Sequence of chain 2.A:
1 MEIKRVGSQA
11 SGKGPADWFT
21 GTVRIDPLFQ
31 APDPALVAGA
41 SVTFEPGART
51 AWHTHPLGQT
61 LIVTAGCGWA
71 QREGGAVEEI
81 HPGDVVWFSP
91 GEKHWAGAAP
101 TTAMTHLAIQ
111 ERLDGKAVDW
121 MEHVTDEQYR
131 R

Binding-site contacts:
Ligand atom O7 contacts residue LEU61 of chain 2.A at 4.2 Å.
Ligand atom C6 contacts residue GLN59 of chain 2.A at 3.8 Å.
Ligand atom C6 contacts residue VAL42 of chain 2.A at 4.2 Å (hydrophobic).
Ligand atom C6 contacts residue ALA108 of chain 2.A at 3.8 Å (hydrophobic).
Ligand atom O4 contacts residue HIS53 of chain 2.A at 3.0 Å (h-bond).
Ligand atom C8 contacts residue ALA108 of chain 2.A at 4.3 Å (hydrophobic).
Ligand atom C5 contacts residue ALA108 of chain 2.A at 4.3 Å (hydrophobic).
Ligand atom C9 contacts residue ILE25 of chain 2.A at 3.9 Å (hydrophobic).
Ligand atom O7 contacts residue GLN59 of chain 2.A at 4.1 Å.
Ligand atom O4 contacts residue HIS55 of chain 2.A at 3.3 Å (h-bond).
Ligand atom O7 contacts residue MN1 of chain 2.G at 3.5 Å.
Ligand atom O4 contacts residue GLN59 of chain 2.A at 2.7 Å (h-bond).
Ligand atom O7 contacts residue HIS106 of chain 2.A at 3.2 Å (h-bond).
Ligand atom C3 contacts residue TRP120 of chain 2.A at 4.3 Å (hydrophobic).
Ligand atom C5 contacts residue HIS53 of chain 2.A at 3.9 Å.
Ligand atom C2 contacts residue VAL42 of chain 2.A at 4.2 Å (hydrophobic).
Ligand atom C2 contacts residue PHE19 of chain 2.A at 4.2 Å (hydrophobic).
Ligand atom C5 contacts residue THR50 of chain 2.A at 4.4 Å.
Ligand atom O4 contacts residue MN1 of chain 2.G at 2.2 Å.
Ligand atom C6 contacts residue HIS106 of chain 2.A at 4.0 Å.
Ligand atom C8 contacts residue GLN110 of chain 2.A at 3.8 Å.
Ligand atom C5 contacts residue HIS106 of chain 2.A at 4.0 Å.
Ligand atom C3 contacts residue GLN59 of chain 2.A at 4.5 Å.
Ligand atom C8 contacts residue ALA40 of chain 2.A at 4.4 Å (hydrophobic).
Ligand atom C5 contacts residue GLN59 of chain 2.A at 3.3 Å.
Ligand atom O7 contacts residue THR50 of chain 2.A at 3.8 Å.
Ligand atom C10 contacts residue TRP120 of chain 2.A at 4.3 Å (hydrophobic).
Ligand atom C5 contacts residue MN1 of chain 2.G at 3.2 Å.
Ligand atom O7 contacts residue HIS53 of chain 2.A at 4.3 Å.

The protein below binds the small molecule below.
Small molecule (SMILES): C[N+](C)(C)CCCC(=O)O